Sequence of chain 2.B:
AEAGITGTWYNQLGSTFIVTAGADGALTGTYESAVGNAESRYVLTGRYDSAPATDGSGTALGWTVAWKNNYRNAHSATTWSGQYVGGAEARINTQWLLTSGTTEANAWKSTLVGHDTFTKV

The small molecule below binds the protein below.
Small molecule (SMILES): NC(=O)CC[C@H](NC(=O)[C@@H]1CCCN1C(=O)[C@@H](N)Cc1c[nH]cn1)C(=O)NCC(=O)N1CCC[C@H]1C(=O)N1CCC[C@H]1C(=O)N[C@@H](CS)C(=O)N[C@@H](CCCC[NH3+])C(N)=O

Binding-site contacts:
Ligand atom O contacts residue SER33 of chain 1.A at 3.0 Å (h-bond).
Ligand atom OE1 contacts residue THR78 of chain 1.A at 2.8 Å (h-bond).
Ligand atom CA contacts residue TRP108 of chain 2.B at 3.5 Å (hydrophobic).
Ligand atom O contacts residue ALA34 of chain 1.A at 3.6 Å.
Ligand atom NE2 contacts residue SER76 of chain 1.A at 3.2 Å (h-bond).
Ligand atom CB contacts residue LEA1 of chain 1.E at 2.8 Å.
Ligand atom CG contacts residue TRP67 of chain 1.A at 3.5 Å (hydrophobic).
Ligand atom CG contacts residue ALA34 of chain 1.A at 3.4 Å (hydrophobic).
Ligand atom CB contacts residue TYR42 of chain 1.A at 3.7 Å (hydrophobic).
Ligand atom CD contacts residue LEA1 of chain 1.E at 3.4 Å.
Ligand atom N contacts residue ALA34 of chain 1.A at 3.9 Å.
Ligand atom CA contacts residue SER33 of chain 1.A at 3.4 Å.
Ligand atom N contacts residue TRP108 of chain 2.B at 3.8 Å.
Ligand atom CA contacts residue LEA1 of chain 1.E at 3.6 Å.
Ligand atom NE2 contacts residue TRP67 of chain 1.A at 3.9 Å.
Ligand atom CB contacts residue TRP108 of chain 2.B at 3.6 Å (hydrophobic).
Ligand atom CB contacts residue LEA1 of chain 1.E at 3.7 Å.
Ligand atom CG contacts residue TYR42 of chain 1.A at 3.6 Å (hydrophobic).
Ligand atom CA contacts residue ALA34 of chain 1.A at 3.6 Å (hydrophobic).
Ligand atom C contacts residue SER33 of chain 1.A at 3.4 Å.
Ligand atom CD contacts residue ALA34 of chain 1.A at 3.5 Å (hydrophobic).
Ligand atom OE1 contacts residue LEU98 of chain 1.A at 3.9 Å.
Ligand atom NE2 contacts residue THR78 of chain 1.A at 3.9 Å.
Ligand atom O contacts residue SER33 of chain 1.A at 3.7 Å.
Ligand atom SG contacts residue LEA1 of chain 1.E at 1.8 Å.
Ligand atom N contacts residue LEA1 of chain 1.E at 1.3 Å.
Ligand atom O contacts residue LEU13 of chain 1.A at 3.2 Å.
Ligand atom CB contacts residue TRP108 of chain 2.B at 3.9 Å (hydrophobic).
Ligand atom CE1 contacts residue TRP67 of chain 1.A at 3.6 Å (hydrophobic).
Ligand atom NE2 contacts residue TRP96 of chain 1.A at 3.3 Å.
Ligand atom O contacts residue LEA1 of chain 1.E at 3.5 Å.
Ligand atom OE1 contacts residue TRP67 of chain 1.A at 3.6 Å.
Ligand atom CD contacts residue TRP108 of chain 2.B at 3.6 Å (hydrophobic).
Ligand atom N contacts residue LEA1 of chain 1.E at 3.5 Å (h-bond).
Ligand atom CB contacts residue TRP67 of chain 1.A at 3.8 Å (hydrophobic).
Ligand atom CG contacts residue ALA105 of chain 2.B at 3.8 Å (hydrophobic).
Ligand atom C contacts residue ALA34 of chain 1.A at 3.9 Å (hydrophobic).
Ligand atom C contacts residue LEA1 of chain 1.E at 3.0 Å.
Ligand atom CA contacts residue LEA1 of chain 1.E at 2.4 Å.
Ligand atom CG contacts residue VAL35 of chain 1.A at 3.5 Å (hydrophobic).

Sequence of chain 1.A:
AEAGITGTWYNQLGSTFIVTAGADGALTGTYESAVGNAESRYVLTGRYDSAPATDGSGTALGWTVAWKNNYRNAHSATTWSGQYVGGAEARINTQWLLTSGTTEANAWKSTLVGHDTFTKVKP